The protein below binds the small molecule below.
Small molecule (SMILES): O=c1[nH]cnc2c1ncn2[C@@H]1O[C@H](COP(=O)(O)O)[C@@H](O)[C@H]1O

Binding-site contacts:
Ligand atom C2 contacts residue THR333 of chain 1.D at 3.5 Å.
Ligand atom O3P contacts residue TYR411 of chain 1.D at 2.6 Å (h-bond).
Ligand atom O6 contacts residue GLY442 of chain 1.D at 3.6 Å.
Ligand atom O6 contacts residue GLY415 of chain 1.D at 2.8 Å (h-bond).
Ligand atom C2' contacts residue ASP364 of chain 1.D at 3.6 Å.
Ligand atom C3' contacts residue ASP364 of chain 1.D at 3.5 Å.
Ligand atom O3P contacts residue SER388 of chain 1.D at 2.8 Å (h-bond).
Ligand atom O3P contacts residue GLY387 of chain 1.D at 3.7 Å.
Ligand atom O5' contacts residue GLY387 of chain 1.D at 3.6 Å.
Ligand atom C8 contacts residue MET70 of chain 1.D at 3.7 Å (hydrophobic).
Ligand atom O6 contacts residue GLY413 of chain 1.D at 3.1 Å.
Ligand atom N3 contacts residue CYS331 of chain 1.D at 3.5 Å.
Ligand atom O2P contacts residue GLY387 of chain 1.D at 3.0 Å (h-bond).
Ligand atom C5' contacts residue TYR411 of chain 1.D at 3.8 Å (hydrophobic).
Ligand atom O3P contacts residue SER329 of chain 1.D at 3.5 Å.
Ligand atom C2 contacts residue CYS331 of chain 1.D at 3.3 Å (hydrophobic).
Ligand atom O3' contacts residue ASP364 of chain 1.D at 2.6 Å (salt-bridge).
Ligand atom O5' contacts residue GLY365 of chain 1.D at 3.5 Å.
Ligand atom O2P contacts residue SER388 of chain 1.D at 3.2 Å (h-bond).
Ligand atom C4 contacts residue NAD1 of chain 1.Y at 3.8 Å.
Ligand atom C2 contacts residue GLN441 of chain 1.D at 3.6 Å.
Ligand atom O1P contacts residue SER329 of chain 1.D at 2.8 Å (h-bond).
Ligand atom O1P contacts residue GLY366 of chain 1.D at 2.9 Å (h-bond).
Ligand atom N1 contacts residue GLY442 of chain 1.D at 3.8 Å.
Ligand atom O1P contacts residue GLY365 of chain 1.D at 3.7 Å.
Ligand atom O1P contacts residue GLY328 of chain 1.D at 3.4 Å.
Ligand atom N7 contacts residue ILE330 of chain 1.D at 3.8 Å.
Ligand atom N9 contacts residue NAD1 of chain 1.Y at 3.8 Å.
Ligand atom C2 contacts residue NAD1 of chain 1.Y at 3.1 Å.
Ligand atom P contacts residue GLY387 of chain 1.D at 3.8 Å.
Ligand atom N7 contacts residue MET414 of chain 1.D at 3.6 Å.
Ligand atom C6 contacts residue MET414 of chain 1.D at 3.8 Å (hydrophobic).
Ligand atom O6 contacts residue MET414 of chain 1.D at 3.0 Å (h-bond).
Ligand atom N1 contacts residue GLN441 of chain 1.D at 3.2 Å (h-bond).
Ligand atom P contacts residue SER388 of chain 1.D at 3.6 Å.
Ligand atom N3 contacts residue NAD1 of chain 1.Y at 3.2 Å.
Ligand atom O3' contacts residue SER68 of chain 1.D at 2.7 Å (h-bond).
Ligand atom O2' contacts residue ASP364 of chain 1.D at 2.7 Å (salt-bridge).
Ligand atom C3' contacts residue SER68 of chain 1.D at 3.4 Å.
Ligand atom C6 contacts residue GLY415 of chain 1.D at 3.8 Å.

Sequence of chain 1.D:
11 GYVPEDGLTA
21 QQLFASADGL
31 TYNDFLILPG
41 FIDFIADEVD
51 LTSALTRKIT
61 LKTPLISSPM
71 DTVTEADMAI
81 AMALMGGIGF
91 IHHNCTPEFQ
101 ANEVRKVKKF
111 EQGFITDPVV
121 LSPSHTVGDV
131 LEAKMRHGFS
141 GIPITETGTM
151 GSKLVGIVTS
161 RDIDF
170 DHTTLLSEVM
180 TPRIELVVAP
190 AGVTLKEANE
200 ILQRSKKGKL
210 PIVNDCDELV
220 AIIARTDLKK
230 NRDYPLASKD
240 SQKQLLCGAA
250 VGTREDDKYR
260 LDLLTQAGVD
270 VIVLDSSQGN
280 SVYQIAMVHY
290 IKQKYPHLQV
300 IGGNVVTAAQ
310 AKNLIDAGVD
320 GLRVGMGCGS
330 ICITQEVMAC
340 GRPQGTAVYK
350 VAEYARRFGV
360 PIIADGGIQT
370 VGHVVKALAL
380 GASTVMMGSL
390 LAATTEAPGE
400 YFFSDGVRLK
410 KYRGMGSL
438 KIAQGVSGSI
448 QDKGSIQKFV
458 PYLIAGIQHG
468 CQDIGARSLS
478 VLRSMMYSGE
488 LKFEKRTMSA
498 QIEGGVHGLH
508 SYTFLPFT